A small-molecule ligand and the protein it binds are described below.
Small molecule (SMILES): CC(=O)N[C@H]1[C@H](O[C@H]2[C@H](O)[C@@H](NC(C)=O)CO[C@@H]2CO)O[C@H](CO)[C@@H](O)[C@@H]1O

Sequence of chain 1.C:
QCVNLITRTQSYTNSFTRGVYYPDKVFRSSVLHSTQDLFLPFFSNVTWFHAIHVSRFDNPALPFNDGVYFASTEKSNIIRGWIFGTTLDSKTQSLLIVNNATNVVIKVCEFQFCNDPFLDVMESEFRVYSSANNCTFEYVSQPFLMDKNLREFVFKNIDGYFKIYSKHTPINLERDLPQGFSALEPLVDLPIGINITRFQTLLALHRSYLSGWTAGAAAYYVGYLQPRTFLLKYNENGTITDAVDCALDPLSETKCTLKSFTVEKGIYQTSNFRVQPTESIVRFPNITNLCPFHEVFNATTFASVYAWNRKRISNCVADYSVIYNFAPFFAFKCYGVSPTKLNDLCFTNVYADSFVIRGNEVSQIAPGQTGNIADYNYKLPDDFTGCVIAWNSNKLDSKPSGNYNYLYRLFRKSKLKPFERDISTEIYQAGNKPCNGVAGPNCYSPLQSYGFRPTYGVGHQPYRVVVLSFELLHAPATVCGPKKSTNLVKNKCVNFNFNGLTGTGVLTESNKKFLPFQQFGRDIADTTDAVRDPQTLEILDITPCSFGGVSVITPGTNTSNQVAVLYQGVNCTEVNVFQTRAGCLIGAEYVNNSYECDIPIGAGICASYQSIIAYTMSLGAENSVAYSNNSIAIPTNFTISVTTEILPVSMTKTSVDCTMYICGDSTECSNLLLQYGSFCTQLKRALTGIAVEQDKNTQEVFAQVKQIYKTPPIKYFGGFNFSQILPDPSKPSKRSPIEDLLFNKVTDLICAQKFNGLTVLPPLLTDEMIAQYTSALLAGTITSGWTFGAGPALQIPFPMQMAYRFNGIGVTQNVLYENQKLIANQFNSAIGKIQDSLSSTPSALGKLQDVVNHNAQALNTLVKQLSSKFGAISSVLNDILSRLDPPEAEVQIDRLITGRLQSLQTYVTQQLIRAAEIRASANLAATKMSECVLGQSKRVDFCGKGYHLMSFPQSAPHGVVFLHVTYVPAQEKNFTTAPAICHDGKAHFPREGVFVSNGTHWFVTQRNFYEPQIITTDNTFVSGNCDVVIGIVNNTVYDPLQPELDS

Binding-site contacts:
Ligand atom C5 contacts residue ASN1130 of chain 1.C at 3.6 Å.
Ligand atom C4 contacts residue ASN1130 of chain 1.C at 4.2 Å.
Ligand atom C1 contacts residue ASN1130 of chain 1.C at 1.4 Å.
Ligand atom N2 contacts residue ASN1130 of chain 1.C at 2.9 Å (h-bond).
Ligand atom C2 contacts residue ASN1130 of chain 1.C at 2.5 Å.
Ligand atom C3 contacts residue ASN1130 of chain 1.C at 3.8 Å.
Ligand atom O5 contacts residue ASN1130 of chain 1.C at 2.3 Å (h-bond).
Ligand atom C8 contacts residue ASN1130 of chain 1.C at 4.5 Å.
Ligand atom O7 contacts residue ASN1130 of chain 1.C at 3.2 Å (h-bond).
Ligand atom C7 contacts residue ASN1130 of chain 1.C at 3.3 Å.